Sequence of chain 1.A:
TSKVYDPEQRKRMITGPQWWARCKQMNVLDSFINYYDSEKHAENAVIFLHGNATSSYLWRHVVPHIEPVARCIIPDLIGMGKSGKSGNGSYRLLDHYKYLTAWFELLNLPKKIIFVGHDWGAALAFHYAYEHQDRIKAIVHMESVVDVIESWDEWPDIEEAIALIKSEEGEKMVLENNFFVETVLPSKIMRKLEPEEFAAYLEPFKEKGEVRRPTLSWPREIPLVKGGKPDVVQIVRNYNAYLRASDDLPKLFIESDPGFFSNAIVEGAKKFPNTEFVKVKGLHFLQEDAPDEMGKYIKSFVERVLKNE

The small molecule below binds the protein below.
Small molecule (SMILES): O=C(Cc1ccc(O)cc1)Nc1ncc(-c2ccc(O)cc2)nc1Cc1ccccc1

Binding-site contacts:
Ligand atom C15 contacts residue ILE266 of chain 1.A at 4.0 Å (hydrophobic).
Ligand atom C13 contacts residue ASP148 of chain 1.A at 3.4 Å.
Ligand atom C28 contacts residue TRP156 of chain 1.A at 3.7 Å (hydrophobic).
Ligand atom O25 contacts residue ASP158 of chain 1.A at 3.5 Å.
Ligand atom C23 contacts residue ALA162 of chain 1.A at 3.6 Å (hydrophobic).
Ligand atom C16 contacts residue SER145 of chain 1.A at 3.7 Å.
Ligand atom C24 contacts residue ILE159 of chain 1.A at 3.9 Å (hydrophobic).
Ligand atom C13 contacts residue ILE150 of chain 1.A at 3.8 Å (hydrophobic).
Ligand atom C19 contacts residue ILE159 of chain 1.A at 3.8 Å (hydrophobic).
Ligand atom C12 contacts residue PRO224 of chain 1.A at 3.7 Å (hydrophobic).
Ligand atom C29 contacts residue ILE159 of chain 1.A at 3.9 Å (hydrophobic).
Ligand atom C30 contacts residue ILE150 of chain 1.A at 3.7 Å (hydrophobic).
Ligand atom C20 contacts residue TRP156 of chain 1.A at 3.9 Å (hydrophobic).
Ligand atom C30 contacts residue ALA265 of chain 1.A at 3.6 Å (hydrophobic).
Ligand atom C5 contacts residue ILE159 of chain 1.A at 3.8 Å (hydrophobic).
Ligand atom C11 contacts residue VAL146 of chain 1.A at 3.9 Å (hydrophobic).
Ligand atom C31 contacts residue ALA265 of chain 1.A at 3.7 Å (hydrophobic).
Ligand atom C21 contacts residue PHE262 of chain 1.A at 3.9 Å (hydrophobic).
Ligand atom C13 contacts residue VAL146 of chain 1.A at 3.9 Å (hydrophobic).
Ligand atom C16 contacts residue VAL146 of chain 1.A at 3.7 Å (hydrophobic).
Ligand atom N7 contacts residue ILE159 of chain 1.A at 3.8 Å.
Ligand atom C12 contacts residue ILE150 of chain 1.A at 4.0 Å (hydrophobic).
Ligand atom C6 contacts residue ILE159 of chain 1.A at 3.5 Å (hydrophobic).
Ligand atom C26 contacts residue PHE262 of chain 1.A at 3.7 Å (hydrophobic).
Ligand atom C15 contacts residue VAL146 of chain 1.A at 3.5 Å (hydrophobic).
Ligand atom C29 contacts residue ILE150 of chain 1.A at 3.9 Å (hydrophobic).
Ligand atom C12 contacts residue VAL146 of chain 1.A at 4.0 Å (hydrophobic).
Ligand atom O17 contacts residue ASP148 of chain 1.A at 2.9 Å (salt-bridge).
Ligand atom C29 contacts residue TRP156 of chain 1.A at 3.5 Å (hydrophobic).
Ligand atom C14 contacts residue VAL146 of chain 1.A at 3.9 Å (hydrophobic).
Ligand atom C14 contacts residue ASP148 of chain 1.A at 3.5 Å.
Ligand atom C28 contacts residue ILE159 of chain 1.A at 3.6 Å (hydrophobic).
Ligand atom C27 contacts residue PHE262 of chain 1.A at 3.8 Å (hydrophobic).
Ligand atom C15 contacts residue SER145 of chain 1.A at 3.1 Å.
Ligand atom C23 contacts residue ILE159 of chain 1.A at 4.0 Å (hydrophobic).
Ligand atom C15 contacts residue VAL147 of chain 1.A at 4.0 Å (hydrophobic).
Ligand atom C14 contacts residue VAL147 of chain 1.A at 4.0 Å (hydrophobic).
Ligand atom O17 contacts residue VAL147 of chain 1.A at 3.6 Å (h-bond).
Ligand atom C13 contacts residue PRO224 of chain 1.A at 3.9 Å (hydrophobic).
Ligand atom O33 contacts residue ILE223 of chain 1.A at 3.4 Å.